Sequence of chain 1.A:
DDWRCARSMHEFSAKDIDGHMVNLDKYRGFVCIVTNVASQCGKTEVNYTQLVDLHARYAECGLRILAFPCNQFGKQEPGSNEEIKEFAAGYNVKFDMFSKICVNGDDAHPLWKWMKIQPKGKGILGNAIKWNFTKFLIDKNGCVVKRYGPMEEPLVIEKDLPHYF

Binding-site contacts:
Ligand atom C3 contacts residue CYS32 of chain 1.A at 2.8 Å (hydrophobic).
Ligand atom S7 contacts residue ARG31 of chain 1.A at 4.5 Å.
Ligand atom O1 contacts residue CYS32 of chain 1.A at 2.6 Å (h-bond).
Ligand atom C2 contacts residue CYS32 of chain 1.A at 1.8 Å (hydrophobic).
Ligand atom C2 contacts residue ARG31 of chain 1.A at 3.9 Å.
Ligand atom O1 contacts residue ASP28 of chain 1.A at 3.5 Å (salt-bridge).
Ligand atom O1 contacts residue ARG31 of chain 1.A at 3.4 Å.
Ligand atom S7 contacts residue CYS32 of chain 1.A at 4.5 Å.
Ligand atom C4 contacts residue CYS32 of chain 1.A at 3.3 Å (hydrophobic).

The protein below binds the small molecule below.
Small molecule (SMILES): O=Cc1cccs1